Sequence of chain 4.A:
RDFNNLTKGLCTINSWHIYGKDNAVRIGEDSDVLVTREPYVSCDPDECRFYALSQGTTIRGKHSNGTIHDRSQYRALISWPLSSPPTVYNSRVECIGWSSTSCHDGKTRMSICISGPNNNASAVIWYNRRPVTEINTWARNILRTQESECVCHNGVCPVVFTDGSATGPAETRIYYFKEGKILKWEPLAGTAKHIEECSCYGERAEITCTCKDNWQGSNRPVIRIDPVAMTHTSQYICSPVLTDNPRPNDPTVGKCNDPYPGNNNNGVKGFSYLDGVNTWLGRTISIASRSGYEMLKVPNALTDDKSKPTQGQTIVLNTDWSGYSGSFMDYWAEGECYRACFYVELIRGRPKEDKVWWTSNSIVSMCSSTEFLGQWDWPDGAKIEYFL

This small molecule binds to this protein.
Small molecule (SMILES): [H]/N=C(\N)N[C@H]1C=C(C(=O)O)O[C@@H]([C@H](O)[C@H](O)CO)[C@@H]1NC(C)=O

Binding-site contacts:
Ligand atom C4 contacts residue TYR324 of chain 4.A at 3.7 Å (hydrophobic).
Ligand atom NH2 contacts residue ASP70 of chain 4.A at 3.0 Å (salt-bridge).
Ligand atom O6 contacts residue TYR324 of chain 4.A at 3.4 Å (h-bond).
Ligand atom NH2 contacts residue TRP98 of chain 4.A at 2.8 Å (h-bond).
Ligand atom C6 contacts residue TYR324 of chain 4.A at 3.8 Å (hydrophobic).
Ligand atom O1B contacts residue TYR324 of chain 4.A at 3.3 Å (h-bond).
Ligand atom CZ contacts residue GLU38 of chain 4.A at 3.6 Å.
Ligand atom C1 contacts residue ARG290 of chain 4.A at 3.5 Å.
Ligand atom NE contacts residue ASP70 of chain 4.A at 2.8 Å (salt-bridge).
Ligand atom C3 contacts residue ASP70 of chain 4.A at 3.2 Å.
Ligand atom O1B contacts residue ARG37 of chain 4.A at 2.8 Å (salt-bridge).
Ligand atom NH2 contacts residue ARG75 of chain 4.A at 3.4 Å (salt-bridge).
Ligand atom NH1 contacts residue GLU147 of chain 4.A at 3.0 Å (salt-bridge).
Ligand atom O1B contacts residue ARG290 of chain 4.A at 2.9 Å (salt-bridge).
Ligand atom O10 contacts residue ARG71 of chain 4.A at 2.7 Å (salt-bridge).
Ligand atom C3 contacts residue TYR324 of chain 4.A at 3.0 Å (hydrophobic).
Ligand atom C11 contacts residue ILE142 of chain 4.A at 3.6 Å (hydrophobic).
Ligand atom C1 contacts residue TYR324 of chain 4.A at 3.0 Å (hydrophobic).
Ligand atom O9 contacts residue ARG144 of chain 4.A at 3.7 Å.
Ligand atom O8 contacts residue LYS212 of chain 4.A at 2.7 Å (salt-bridge).
Ligand atom C2 contacts residue TYR324 of chain 4.A at 2.8 Å (hydrophobic).
Ligand atom O1A contacts residue ARG290 of chain 4.A at 2.8 Å (salt-bridge).
Ligand atom O9 contacts residue GLU196 of chain 4.A at 2.8 Å (salt-bridge).
Ligand atom C9 contacts residue ALA166 of chain 4.A at 3.7 Å (hydrophobic).
Ligand atom C4 contacts residue ASP70 of chain 4.A at 3.4 Å.
Ligand atom C3 contacts residue GLU38 of chain 4.A at 3.6 Å.
Ligand atom C8 contacts residue LYS212 of chain 4.A at 3.7 Å.
Ligand atom O1A contacts residue TYR324 of chain 4.A at 3.4 Å (h-bond).
Ligand atom CZ contacts residue TRP98 of chain 4.A at 3.4 Å (hydrophobic).
Ligand atom C10 contacts residue ARG71 of chain 4.A at 3.7 Å.
Ligand atom O8 contacts residue GLU196 of chain 4.A at 2.5 Å (salt-bridge).
Ligand atom C6 contacts residue GLU197 of chain 4.A at 3.8 Å.
Ligand atom C8 contacts residue GLU196 of chain 4.A at 3.6 Å.
Ligand atom C11 contacts residue TRP98 of chain 4.A at 3.8 Å (hydrophobic).
Ligand atom NH1 contacts residue TRP98 of chain 4.A at 3.2 Å (h-bond).
Ligand atom NE contacts residue GLU38 of chain 4.A at 3.3 Å (salt-bridge).
Ligand atom C9 contacts residue GLU196 of chain 4.A at 3.6 Å.
Ligand atom NH1 contacts residue GLU38 of chain 4.A at 3.8 Å.
Ligand atom O9 contacts residue ALA166 of chain 4.A at 3.3 Å.
Ligand atom O10 contacts residue ASP70 of chain 4.A at 3.3 Å.